This protein binds this small molecule.
Small molecule (SMILES): CC(=O)N[C@H]1CO[C@H](CO[C@@H]2O[C@@H](C)[C@@H](O)[C@@H](O)[C@@H]2O)[C@@H](O)[C@@H]1O

Binding-site contacts:
Ligand atom C1 contacts residue ASN315 of chain 2.A at 1.4 Å.
Ligand atom C8 contacts residue THR313 of chain 2.A at 4.1 Å.
Ligand atom C3 contacts residue ASN315 of chain 2.A at 3.9 Å.
Ligand atom O7 contacts residue ASN315 of chain 2.A at 4.0 Å.
Ligand atom C4 contacts residue ASN315 of chain 2.A at 4.3 Å.
Ligand atom C7 contacts residue ASN315 of chain 2.A at 3.5 Å.
Ligand atom C5 contacts residue ASN315 of chain 2.A at 3.5 Å.
Ligand atom C2 contacts residue ASN315 of chain 2.A at 2.8 Å.
Ligand atom O5 contacts residue ASN315 of chain 2.A at 2.6 Å (h-bond).
Ligand atom O7 contacts residue THR313 of chain 2.A at 3.9 Å.
Ligand atom O2 contacts residue LEU329 of chain 2.A at 4.2 Å.
Ligand atom N2 contacts residue ASN315 of chain 2.A at 3.1 Å.
Ligand atom C8 contacts residue ASN315 of chain 2.A at 3.4 Å.
Ligand atom O7 contacts residue SER331 of chain 2.A at 4.2 Å.
Ligand atom C8 contacts residue VAL314 of chain 2.A at 3.4 Å (hydrophobic).

Sequence of chain 2.A:
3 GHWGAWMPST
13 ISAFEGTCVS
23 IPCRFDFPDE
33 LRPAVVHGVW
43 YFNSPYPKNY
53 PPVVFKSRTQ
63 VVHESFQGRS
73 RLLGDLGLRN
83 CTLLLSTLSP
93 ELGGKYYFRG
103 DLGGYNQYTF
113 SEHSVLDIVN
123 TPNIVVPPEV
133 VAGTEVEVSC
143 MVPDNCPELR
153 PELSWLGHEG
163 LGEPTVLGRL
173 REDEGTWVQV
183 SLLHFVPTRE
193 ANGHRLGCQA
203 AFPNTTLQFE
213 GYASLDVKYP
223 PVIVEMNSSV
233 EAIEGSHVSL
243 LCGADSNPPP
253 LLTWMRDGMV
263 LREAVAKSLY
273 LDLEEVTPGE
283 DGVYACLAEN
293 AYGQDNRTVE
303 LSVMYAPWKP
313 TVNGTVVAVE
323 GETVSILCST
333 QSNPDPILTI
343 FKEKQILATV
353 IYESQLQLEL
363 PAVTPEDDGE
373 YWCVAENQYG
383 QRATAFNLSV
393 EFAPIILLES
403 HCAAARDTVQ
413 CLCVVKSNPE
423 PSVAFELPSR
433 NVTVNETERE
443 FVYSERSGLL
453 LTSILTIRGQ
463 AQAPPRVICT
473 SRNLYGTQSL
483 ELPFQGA